Sequence of chain 1.B:
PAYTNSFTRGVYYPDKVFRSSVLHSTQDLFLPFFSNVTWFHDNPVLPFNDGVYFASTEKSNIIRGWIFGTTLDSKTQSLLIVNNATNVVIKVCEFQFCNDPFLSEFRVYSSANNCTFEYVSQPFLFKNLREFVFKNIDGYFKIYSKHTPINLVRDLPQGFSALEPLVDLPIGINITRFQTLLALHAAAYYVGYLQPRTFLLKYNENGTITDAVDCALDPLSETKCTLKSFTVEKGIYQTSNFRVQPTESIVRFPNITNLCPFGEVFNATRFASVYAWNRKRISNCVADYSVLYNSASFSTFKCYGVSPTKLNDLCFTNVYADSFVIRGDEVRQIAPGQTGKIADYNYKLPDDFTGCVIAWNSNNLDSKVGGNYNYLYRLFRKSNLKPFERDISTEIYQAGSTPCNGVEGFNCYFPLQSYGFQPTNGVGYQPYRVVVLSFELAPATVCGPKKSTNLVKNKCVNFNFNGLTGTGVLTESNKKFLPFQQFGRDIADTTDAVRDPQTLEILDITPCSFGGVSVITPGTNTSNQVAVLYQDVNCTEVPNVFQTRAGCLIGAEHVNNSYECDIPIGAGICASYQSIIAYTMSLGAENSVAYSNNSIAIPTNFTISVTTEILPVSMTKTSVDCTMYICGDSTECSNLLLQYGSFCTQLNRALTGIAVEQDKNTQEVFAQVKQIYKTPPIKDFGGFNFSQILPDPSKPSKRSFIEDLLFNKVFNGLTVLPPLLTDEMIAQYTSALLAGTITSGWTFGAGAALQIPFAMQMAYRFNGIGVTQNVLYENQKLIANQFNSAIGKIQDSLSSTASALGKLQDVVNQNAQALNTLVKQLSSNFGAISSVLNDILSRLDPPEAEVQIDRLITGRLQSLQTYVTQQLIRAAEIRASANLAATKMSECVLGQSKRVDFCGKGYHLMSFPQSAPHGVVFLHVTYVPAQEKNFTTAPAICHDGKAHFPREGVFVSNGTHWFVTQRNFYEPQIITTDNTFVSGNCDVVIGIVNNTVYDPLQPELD

Binding-site contacts:
Ligand atom O7 contacts residue ASN578 of chain 1.B at 3.1 Å (h-bond).
Ligand atom N2 contacts residue ASN578 of chain 1.B at 2.9 Å (h-bond).
Ligand atom N2 contacts residue THR579 of chain 1.B at 4.3 Å.
Ligand atom C7 contacts residue ASN578 of chain 1.B at 3.2 Å.
Ligand atom C4 contacts residue ASN578 of chain 1.B at 4.2 Å.
Ligand atom C8 contacts residue THR579 of chain 1.B at 4.2 Å.
Ligand atom C8 contacts residue ASN578 of chain 1.B at 4.1 Å.
Ligand atom C3 contacts residue ASN578 of chain 1.B at 3.8 Å.
Ligand atom O6 contacts residue THR916 of chain 1.B at 4.5 Å.
Ligand atom C2 contacts residue ASN578 of chain 1.B at 2.5 Å.
Ligand atom O5 contacts residue ASN578 of chain 1.B at 2.4 Å (h-bond).
Ligand atom C1 contacts residue THR579 of chain 1.B at 4.2 Å.
Ligand atom C1 contacts residue ASN578 of chain 1.B at 1.4 Å.
Ligand atom C5 contacts residue ASN578 of chain 1.B at 3.7 Å.

A small-molecule ligand and the protein it binds are described below.
Small molecule (SMILES): CC(=O)N[C@@H]1[C@@H](O)[C@H](O)[C@@H](CO)O[C@H]1O